Sequence of chain 1.B:
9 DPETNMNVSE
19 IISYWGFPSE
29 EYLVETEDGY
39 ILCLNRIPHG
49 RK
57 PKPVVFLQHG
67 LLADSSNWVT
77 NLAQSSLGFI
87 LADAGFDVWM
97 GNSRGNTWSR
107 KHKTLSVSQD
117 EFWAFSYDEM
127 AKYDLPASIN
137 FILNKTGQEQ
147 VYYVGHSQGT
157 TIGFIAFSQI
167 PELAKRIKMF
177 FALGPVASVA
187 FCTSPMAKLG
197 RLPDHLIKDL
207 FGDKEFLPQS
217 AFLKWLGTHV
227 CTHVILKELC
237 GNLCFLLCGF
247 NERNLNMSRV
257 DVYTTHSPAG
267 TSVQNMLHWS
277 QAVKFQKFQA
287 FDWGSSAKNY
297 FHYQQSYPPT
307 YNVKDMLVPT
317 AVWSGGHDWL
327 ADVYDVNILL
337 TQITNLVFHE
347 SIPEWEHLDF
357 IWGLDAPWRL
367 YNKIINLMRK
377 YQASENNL

The protein below binds the small molecule below.
Small molecule (SMILES): CC(=O)N[C@@H]1[C@@H](O)[C@H](O)[C@@H](CO)O[C@H]1O

Binding-site contacts:
Ligand atom N2 contacts residue ASN140 of chain 1.B at 3.0 Å (h-bond).
Ligand atom C8 contacts residue LYS141 of chain 1.B at 3.7 Å.
Ligand atom C4 contacts residue ASN140 of chain 1.B at 4.2 Å.
Ligand atom O5 contacts residue ASN140 of chain 1.B at 2.3 Å (h-bond).
Ligand atom O7 contacts residue ASN140 of chain 1.B at 4.5 Å.
Ligand atom C8 contacts residue ASN140 of chain 1.B at 4.2 Å.
Ligand atom C3 contacts residue ASN140 of chain 1.B at 3.8 Å.
Ligand atom C1 contacts residue ASN140 of chain 1.B at 1.4 Å.
Ligand atom C2 contacts residue ASN140 of chain 1.B at 2.5 Å.
Ligand atom N2 contacts residue LYS141 of chain 1.B at 4.2 Å.
Ligand atom C5 contacts residue ASN140 of chain 1.B at 3.6 Å.
Ligand atom C7 contacts residue ASN140 of chain 1.B at 3.9 Å.